The small molecule below binds the protein below.
Small molecule (SMILES): Oc1ccc(Nc2nc(-c3ccc(Cl)cc3)cs2)cc1

Binding-site contacts:
Ligand atom C8 contacts residue ILE171 of chain 1.D at 3.8 Å (hydrophobic).
Ligand atom C18 contacts residue VAL174 of chain 1.D at 3.8 Å (hydrophobic).
Ligand atom N6 contacts residue PHE300 of chain 1.D at 3.6 Å.
Ligand atom C3 contacts residue MET303 of chain 1.D at 4.0 Å (hydrophobic).
Ligand atom C17 contacts residue VAL174 of chain 1.D at 3.7 Å (hydrophobic).
Ligand atom C3 contacts residue LEU256 of chain 1.D at 4.0 Å (hydrophobic).
Ligand atom C8 contacts residue LEU265 of chain 1.D at 3.8 Å (hydrophobic).
Ligand atom C7 contacts residue MET303 of chain 1.D at 3.9 Å (hydrophobic).
Ligand atom C14 contacts residue LEU265 of chain 1.D at 3.9 Å (hydrophobic).
Ligand atom S4 contacts residue PHE170 of chain 1.D at 3.4 Å.
Ligand atom N6 contacts residue PHE170 of chain 1.D at 3.5 Å.
Ligand atom C2 contacts residue PHE300 of chain 1.D at 3.4 Å (hydrophobic).
Ligand atom S4 contacts residue THR193 of chain 1.D at 3.8 Å.
Ligand atom C14 contacts residue MET303 of chain 1.D at 3.7 Å (hydrophobic).
Ligand atom C5 contacts residue LEU296 of chain 1.D at 3.8 Å (hydrophobic).
Ligand atom N1 contacts residue ILE171 of chain 1.D at 3.9 Å.
Ligand atom C19 contacts residue MET269 of chain 1.D at 3.5 Å (hydrophobic).
Ligand atom S4 contacts residue PHE300 of chain 1.D at 3.6 Å.
Ligand atom N6 contacts residue THR193 of chain 1.D at 2.9 Å (h-bond).
Ligand atom C17 contacts residue ILE171 of chain 1.D at 3.9 Å (hydrophobic).
Ligand atom N1 contacts residue MET303 of chain 1.D at 3.7 Å.
Ligand atom CL contacts residue ALA271 of chain 1.D at 4.0 Å.
Ligand atom C19 contacts residue ILE171 of chain 1.D at 3.9 Å (hydrophobic).
Ligand atom C2 contacts residue PHE170 of chain 1.D at 3.7 Å (hydrophobic).
Ligand atom C17 contacts residue THR193 of chain 1.D at 3.3 Å.
Ligand atom S4 contacts residue LEU296 of chain 1.D at 3.8 Å.
Ligand atom C12 contacts residue ILE171 of chain 1.D at 3.5 Å (hydrophobic).
Ligand atom O20 contacts residue ASP175 of chain 1.D at 2.6 Å (salt-bridge).
Ligand atom C18 contacts residue ASP175 of chain 1.D at 3.3 Å.
Ligand atom CL contacts residue PHE285 of chain 1.D at 3.3 Å.
Ligand atom C16 contacts residue MET269 of chain 1.D at 3.6 Å (hydrophobic).
Ligand atom C18 contacts residue ILE171 of chain 1.D at 3.6 Å (hydrophobic).
Ligand atom C2 contacts residue THR193 of chain 1.D at 4.0 Å.
Ligand atom CL contacts residue HIS308 of chain 1.D at 3.5 Å.
Ligand atom C10 contacts residue THR193 of chain 1.D at 3.3 Å.
Ligand atom C12 contacts residue ASP175 of chain 1.D at 3.4 Å.
Ligand atom O20 contacts residue PHE189 of chain 1.D at 3.8 Å.
Ligand atom O20 contacts residue ILE171 of chain 1.D at 3.7 Å.
Ligand atom N1 contacts residue PHE300 of chain 1.D at 3.8 Å.
Ligand atom C8 contacts residue MET303 of chain 1.D at 3.7 Å (hydrophobic).

Sequence of chain 1.D:
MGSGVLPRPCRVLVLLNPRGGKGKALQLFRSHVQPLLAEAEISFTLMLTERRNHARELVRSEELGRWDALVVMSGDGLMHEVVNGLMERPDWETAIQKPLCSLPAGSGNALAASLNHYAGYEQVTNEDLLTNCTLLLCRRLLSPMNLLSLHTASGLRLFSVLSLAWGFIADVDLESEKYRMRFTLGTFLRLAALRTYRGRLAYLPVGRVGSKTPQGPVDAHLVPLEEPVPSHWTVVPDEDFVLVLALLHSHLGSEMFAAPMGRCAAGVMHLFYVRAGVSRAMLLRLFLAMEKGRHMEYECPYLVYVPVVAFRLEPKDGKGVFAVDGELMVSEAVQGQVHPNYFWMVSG